A protein and the small-molecule ligand that binds it are described below.
Small molecule (SMILES): O=C1CCCC2=C1C1(CCCCC1)N=C(Nc1nc3ccccc3o1)N2

Sequence of chain 1.A:
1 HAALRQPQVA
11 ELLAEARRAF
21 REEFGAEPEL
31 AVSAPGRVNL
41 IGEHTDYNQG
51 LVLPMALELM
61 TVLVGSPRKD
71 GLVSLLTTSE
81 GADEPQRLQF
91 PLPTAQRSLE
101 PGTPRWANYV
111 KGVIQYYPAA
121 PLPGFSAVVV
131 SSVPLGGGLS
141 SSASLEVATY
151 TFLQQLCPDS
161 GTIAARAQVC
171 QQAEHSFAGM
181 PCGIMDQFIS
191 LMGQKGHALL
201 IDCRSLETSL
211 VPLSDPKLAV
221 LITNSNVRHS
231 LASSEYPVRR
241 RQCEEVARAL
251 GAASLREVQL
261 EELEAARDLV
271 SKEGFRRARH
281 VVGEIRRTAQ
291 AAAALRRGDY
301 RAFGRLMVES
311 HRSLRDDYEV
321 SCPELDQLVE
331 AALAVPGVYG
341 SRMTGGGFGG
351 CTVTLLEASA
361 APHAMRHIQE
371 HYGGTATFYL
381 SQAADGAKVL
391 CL

Binding-site contacts:
Ligand atom C12 contacts residue TRP106 of chain 1.A at 3.6 Å (hydrophobic).
Ligand atom N19 contacts residue SER141 of chain 1.A at 3.3 Å.
Ligand atom N16 contacts residue GLY136 of chain 1.A at 3.6 Å (h-bond).
Ligand atom C25 contacts residue SER79 of chain 1.A at 3.8 Å.
Ligand atom C12 contacts residue ASP83 of chain 1.A at 3.8 Å.
Ligand atom N17 contacts residue SER142 of chain 1.A at 3.6 Å (h-bond).
Ligand atom C25 contacts residue VAL129 of chain 1.A at 3.6 Å (hydrophobic).
Ligand atom C18 contacts residue LEU135 of chain 1.A at 3.8 Å (hydrophobic).
Ligand atom C06 contacts residue TYR109 of chain 1.A at 3.5 Å (hydrophobic).
Ligand atom N14 contacts residue TYR109 of chain 1.A at 4.1 Å.
Ligand atom N19 contacts residue LEU135 of chain 1.A at 3.9 Å.
Ligand atom C24 contacts residue SER79 of chain 1.A at 3.6 Å.
Ligand atom N17 contacts residue SER141 of chain 1.A at 3.0 Å (h-bond).
Ligand atom N17 contacts residue TYR109 of chain 1.A at 3.9 Å.
Ligand atom N16 contacts residue TYR109 of chain 1.A at 3.8 Å.
Ligand atom C25 contacts residue SER131 of chain 1.A at 3.8 Å.
Ligand atom C20 contacts residue LEU135 of chain 1.A at 3.6 Å (hydrophobic).
Ligand atom C23 contacts residue TRP106 of chain 1.A at 3.7 Å (hydrophobic).
Ligand atom C24 contacts residue VAL129 of chain 1.A at 4.0 Å (hydrophobic).
Ligand atom C11 contacts residue ASP83 of chain 1.A at 3.5 Å.
Ligand atom C10 contacts residue GLY81 of chain 1.A at 4.0 Å.
Ligand atom C15 contacts residue TYR109 of chain 1.A at 3.5 Å (hydrophobic).
Ligand atom C15 contacts residue SER141 of chain 1.A at 3.8 Å.
Ligand atom C26 contacts residue THR61 of chain 1.A at 3.7 Å.
Ligand atom C06 contacts residue GLY136 of chain 1.A at 4.1 Å.
Ligand atom C12 contacts residue ARG105 of chain 1.A at 3.8 Å.
Ligand atom C05 contacts residue GLY136 of chain 1.A at 3.7 Å.
Ligand atom C21 contacts residue LEU135 of chain 1.A at 3.5 Å (hydrophobic).
Ligand atom C23 contacts residue LEU135 of chain 1.A at 3.7 Å (hydrophobic).
Ligand atom N19 contacts residue SER142 of chain 1.A at 3.7 Å.
Ligand atom C13 contacts residue ARG105 of chain 1.A at 4.1 Å.
Ligand atom C26 contacts residue SER131 of chain 1.A at 3.8 Å.
Ligand atom N16 contacts residue SER141 of chain 1.A at 3.5 Å (h-bond).
Ligand atom C24 contacts residue THR77 of chain 1.A at 3.7 Å.
Ligand atom C04 contacts residue ARG228 of chain 1.A at 3.8 Å.
Ligand atom C26 contacts residue LEU145 of chain 1.A at 4.0 Å (hydrophobic).
Ligand atom O01 contacts residue ARG105 of chain 1.A at 3.3 Å.
Ligand atom C26 contacts residue LEU135 of chain 1.A at 4.0 Å (hydrophobic).
Ligand atom C18 contacts residue SER141 of chain 1.A at 3.6 Å.
Ligand atom O22 contacts residue LEU135 of chain 1.A at 3.5 Å.